The small molecule below binds the protein below.
Small molecule (SMILES): CC(=O)N[C@H]1[C@H](O[C@H]2[C@H](O)[C@@H](NC(C)=O)CO[C@@H]2CO)O[C@H](CO)[C@@H](O)[C@@H]1O

Binding-site contacts:
Ligand atom C8 contacts residue ASN207 of chain 1.A at 4.3 Å.
Ligand atom O5 contacts residue ASN207 of chain 1.A at 2.4 Å (h-bond).
Ligand atom C7 contacts residue ASN207 of chain 1.A at 3.2 Å.
Ligand atom C5 contacts residue ASN207 of chain 1.A at 3.6 Å.
Ligand atom C2 contacts residue ASN207 of chain 1.A at 2.5 Å.
Ligand atom C8 contacts residue SER209 of chain 1.A at 3.8 Å.
Ligand atom O7 contacts residue ASN207 of chain 1.A at 2.7 Å (h-bond).
Ligand atom C4 contacts residue ASN207 of chain 1.A at 4.2 Å.
Ligand atom O7 contacts residue SER208 of chain 1.A at 4.4 Å.
Ligand atom O7 contacts residue ARG118 of chain 1.A at 4.2 Å.
Ligand atom C1 contacts residue ASN207 of chain 1.A at 1.4 Å.
Ligand atom N2 contacts residue ASN207 of chain 1.A at 2.6 Å (h-bond).
Ligand atom C3 contacts residue ASN207 of chain 1.A at 3.8 Å.

Sequence of chain 1.A:
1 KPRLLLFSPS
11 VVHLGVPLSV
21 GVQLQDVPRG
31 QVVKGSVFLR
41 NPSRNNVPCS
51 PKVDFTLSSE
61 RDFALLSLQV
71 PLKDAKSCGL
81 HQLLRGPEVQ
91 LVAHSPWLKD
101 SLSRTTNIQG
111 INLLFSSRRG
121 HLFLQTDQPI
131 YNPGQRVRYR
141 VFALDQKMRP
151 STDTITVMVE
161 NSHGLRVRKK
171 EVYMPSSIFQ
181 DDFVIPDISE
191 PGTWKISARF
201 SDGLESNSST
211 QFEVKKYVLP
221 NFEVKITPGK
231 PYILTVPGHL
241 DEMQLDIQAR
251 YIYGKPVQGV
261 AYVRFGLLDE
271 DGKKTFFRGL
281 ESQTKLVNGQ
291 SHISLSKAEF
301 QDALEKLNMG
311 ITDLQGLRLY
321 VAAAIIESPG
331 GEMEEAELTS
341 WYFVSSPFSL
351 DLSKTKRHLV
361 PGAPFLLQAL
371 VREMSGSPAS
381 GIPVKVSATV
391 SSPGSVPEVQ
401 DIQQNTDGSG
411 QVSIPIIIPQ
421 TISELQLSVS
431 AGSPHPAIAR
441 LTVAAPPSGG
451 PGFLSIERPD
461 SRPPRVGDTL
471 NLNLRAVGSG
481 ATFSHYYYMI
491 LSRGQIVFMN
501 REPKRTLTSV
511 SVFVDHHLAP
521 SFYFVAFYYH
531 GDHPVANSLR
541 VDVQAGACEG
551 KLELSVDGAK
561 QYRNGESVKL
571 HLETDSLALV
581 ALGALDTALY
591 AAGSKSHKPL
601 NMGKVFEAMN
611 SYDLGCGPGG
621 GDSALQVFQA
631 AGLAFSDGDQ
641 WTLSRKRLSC